This protein binds this small molecule.
Small molecule (SMILES): CC(=O)N[C@H]1[C@H](O[C@H]2[C@H](O)[C@@H](NC(C)=O)CO[C@@H]2CO)O[C@H](CO)[C@@H](O)[C@@H]1O

Sequence of chain 1.A:
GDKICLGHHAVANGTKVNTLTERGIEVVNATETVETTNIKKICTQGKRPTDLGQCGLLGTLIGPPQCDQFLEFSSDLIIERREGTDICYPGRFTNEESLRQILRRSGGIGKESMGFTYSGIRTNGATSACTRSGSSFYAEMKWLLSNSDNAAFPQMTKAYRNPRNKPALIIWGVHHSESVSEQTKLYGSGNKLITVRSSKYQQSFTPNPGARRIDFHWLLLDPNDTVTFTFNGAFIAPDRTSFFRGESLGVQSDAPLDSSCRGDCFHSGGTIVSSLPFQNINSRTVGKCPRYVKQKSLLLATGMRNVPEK

Sequence of chain 1.E:
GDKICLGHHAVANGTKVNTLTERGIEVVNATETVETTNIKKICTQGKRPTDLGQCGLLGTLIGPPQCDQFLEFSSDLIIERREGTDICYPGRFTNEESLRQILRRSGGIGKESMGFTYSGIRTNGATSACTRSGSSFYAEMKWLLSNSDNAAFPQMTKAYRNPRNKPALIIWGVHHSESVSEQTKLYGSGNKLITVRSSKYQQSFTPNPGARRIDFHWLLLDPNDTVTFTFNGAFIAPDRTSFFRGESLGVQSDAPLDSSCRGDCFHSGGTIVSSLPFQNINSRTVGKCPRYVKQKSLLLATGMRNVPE

Binding-site contacts:
Ligand atom O7 contacts residue ASN79 of chain 1.B at 3.5 Å (h-bond).
Ligand atom O7 contacts residue GLU72 of chain 1.B at 3.8 Å.
Ligand atom N2 contacts residue GLU72 of chain 1.B at 3.5 Å (salt-bridge).
Ligand atom C3 contacts residue GLU72 of chain 1.B at 3.5 Å.
Ligand atom N2 contacts residue ASN82 of chain 1.B at 3.0 Å (h-bond).
Ligand atom C2 contacts residue GLU72 of chain 1.B at 4.2 Å.
Ligand atom O5 contacts residue ARG287 of chain 1.A at 3.2 Å (salt-bridge).
Ligand atom C7 contacts residue GLU72 of chain 1.B at 3.4 Å.
Ligand atom C8 contacts residue GLU69 of chain 1.B at 3.4 Å.
Ligand atom C8 contacts residue ARG287 of chain 1.A at 4.3 Å.
Ligand atom C8 contacts residue GLY78 of chain 1.B at 3.9 Å.
Ligand atom O5 contacts residue ASN82 of chain 1.B at 2.3 Å (h-bond).
Ligand atom C8 contacts residue ARG108 of chain 1.E at 4.1 Å.
Ligand atom O3 contacts residue GLU72 of chain 1.B at 2.9 Å (salt-bridge).
Ligand atom C8 contacts residue GLU72 of chain 1.B at 3.5 Å.
Ligand atom O7 contacts residue ASN82 of chain 1.B at 4.4 Å.
Ligand atom N2 contacts residue ASN79 of chain 1.B at 4.1 Å.
Ligand atom C1 contacts residue ASN82 of chain 1.B at 1.4 Å.
Ligand atom C8 contacts residue GLN75 of chain 1.B at 3.4 Å.
Ligand atom N2 contacts residue GLY78 of chain 1.B at 4.0 Å.
Ligand atom C1 contacts residue GLY78 of chain 1.B at 4.4 Å.
Ligand atom C5 contacts residue ASN82 of chain 1.B at 3.6 Å.
Ligand atom C7 contacts residue ASN82 of chain 1.B at 3.9 Å.
Ligand atom C8 contacts residue ASN79 of chain 1.B at 3.4 Å.
Ligand atom O7 contacts residue ARG108 of chain 1.E at 2.8 Å (salt-bridge).
Ligand atom O6 contacts residue ARG287 of chain 1.A at 3.9 Å.
Ligand atom C1 contacts residue ARG287 of chain 1.A at 3.6 Å.
Ligand atom C7 contacts residue ARG108 of chain 1.E at 3.8 Å.
Ligand atom C4 contacts residue ASN82 of chain 1.B at 4.2 Å.
Ligand atom C3 contacts residue ASN82 of chain 1.B at 3.8 Å.
Ligand atom C7 contacts residue ASN79 of chain 1.B at 3.4 Å.
Ligand atom C6 contacts residue ARG287 of chain 1.A at 3.4 Å.
Ligand atom C2 contacts residue ASN82 of chain 1.B at 2.5 Å.
Ligand atom C5 contacts residue ARG287 of chain 1.A at 3.2 Å.

Sequence of chain 1.B:
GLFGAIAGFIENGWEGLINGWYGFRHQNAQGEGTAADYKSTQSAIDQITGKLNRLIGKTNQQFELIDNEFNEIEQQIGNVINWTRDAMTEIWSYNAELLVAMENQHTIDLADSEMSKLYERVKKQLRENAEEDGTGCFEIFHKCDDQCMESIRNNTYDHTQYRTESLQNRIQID